Sequence of chain 48.A:
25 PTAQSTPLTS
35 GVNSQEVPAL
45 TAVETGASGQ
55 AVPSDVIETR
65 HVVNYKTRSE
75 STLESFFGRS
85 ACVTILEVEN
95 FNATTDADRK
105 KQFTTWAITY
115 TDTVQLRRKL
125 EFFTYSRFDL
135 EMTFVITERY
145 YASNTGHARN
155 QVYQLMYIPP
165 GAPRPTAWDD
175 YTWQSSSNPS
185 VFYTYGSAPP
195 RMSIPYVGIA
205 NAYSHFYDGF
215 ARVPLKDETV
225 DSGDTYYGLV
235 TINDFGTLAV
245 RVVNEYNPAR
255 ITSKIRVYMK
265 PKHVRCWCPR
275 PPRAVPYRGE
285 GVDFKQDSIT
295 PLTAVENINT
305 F

Binding-site contacts:
Ligand atom C8 contacts residue ALA146 of chain 49.A at 4.4 Å (hydrophobic).
Ligand atom O1B contacts residue SER147 of chain 49.A at 2.7 Å (h-bond).
Ligand atom C3 contacts residue PRO252 of chain 48.A at 4.4 Å (hydrophobic).
Ligand atom C5 contacts residue TYR145 of chain 49.A at 3.3 Å (hydrophobic).
Ligand atom C10 contacts residue TYR250 of chain 48.A at 2.8 Å (hydrophobic).
Ligand atom O1A contacts residue ALA146 of chain 49.A at 3.2 Å.
Ligand atom C4 contacts residue TYR250 of chain 48.A at 4.2 Å (hydrophobic).
Ligand atom C1 contacts residue SER147 of chain 49.A at 3.6 Å.
Ligand atom O1A contacts residue SER147 of chain 49.A at 3.1 Å (h-bond).
Ligand atom O10 contacts residue ASN96 of chain 48.A at 4.2 Å.
Ligand atom O1B contacts residue ALA146 of chain 49.A at 4.3 Å.
Ligand atom C11 contacts residue TYR145 of chain 49.A at 3.7 Å (hydrophobic).
Ligand atom O10 contacts residue TYR250 of chain 48.A at 2.2 Å (h-bond).
Ligand atom N5 contacts residue TYR250 of chain 48.A at 3.8 Å.
Ligand atom C1 contacts residue ALA146 of chain 49.A at 4.0 Å (hydrophobic).
Ligand atom C10 contacts residue TYR145 of chain 49.A at 3.6 Å (hydrophobic).
Ligand atom O4 contacts residue TYR145 of chain 49.A at 4.2 Å.
Ligand atom O4 contacts residue TYR250 of chain 48.A at 3.0 Å.
Ligand atom C11 contacts residue ARG143 of chain 49.A at 3.9 Å.
Ligand atom O1B contacts residue PRO252 of chain 48.A at 3.4 Å.
Ligand atom O4 contacts residue ASN251 of chain 48.A at 4.3 Å.
Ligand atom N5 contacts residue TYR145 of chain 49.A at 2.6 Å (h-bond).
Ligand atom C11 contacts residue TYR250 of chain 48.A at 3.0 Å (hydrophobic).
Ligand atom O9 contacts residue ALA146 of chain 49.A at 3.3 Å.
Ligand atom C9 contacts residue ALA146 of chain 49.A at 4.4 Å (hydrophobic).
Ligand atom C6 contacts residue ALA146 of chain 49.A at 4.3 Å (hydrophobic).
Ligand atom C4 contacts residue PRO252 of chain 48.A at 4.3 Å (hydrophobic).
Ligand atom C7 contacts residue TYR145 of chain 49.A at 3.9 Å (hydrophobic).
Ligand atom C4 contacts residue TYR145 of chain 49.A at 3.6 Å (hydrophobic).
Ligand atom C6 contacts residue TYR145 of chain 49.A at 3.4 Å (hydrophobic).
Ligand atom O4 contacts residue PRO252 of chain 48.A at 4.0 Å.
Ligand atom C5 contacts residue TYR250 of chain 48.A at 4.3 Å (hydrophobic).
Ligand atom C8 contacts residue TYR145 of chain 49.A at 4.2 Å (hydrophobic).
Ligand atom C1 contacts residue PRO252 of chain 48.A at 4.1 Å (hydrophobic).
Ligand atom O8 contacts residue TYR145 of chain 49.A at 4.2 Å.

This small molecule binds to this protein.
Small molecule (SMILES): CC(=O)N[C@H]1[C@H]([C@H](O)[C@H](O)CO)O[C@@](O)(C(=O)O)C[C@@H]1O

Sequence of chain 49.A:
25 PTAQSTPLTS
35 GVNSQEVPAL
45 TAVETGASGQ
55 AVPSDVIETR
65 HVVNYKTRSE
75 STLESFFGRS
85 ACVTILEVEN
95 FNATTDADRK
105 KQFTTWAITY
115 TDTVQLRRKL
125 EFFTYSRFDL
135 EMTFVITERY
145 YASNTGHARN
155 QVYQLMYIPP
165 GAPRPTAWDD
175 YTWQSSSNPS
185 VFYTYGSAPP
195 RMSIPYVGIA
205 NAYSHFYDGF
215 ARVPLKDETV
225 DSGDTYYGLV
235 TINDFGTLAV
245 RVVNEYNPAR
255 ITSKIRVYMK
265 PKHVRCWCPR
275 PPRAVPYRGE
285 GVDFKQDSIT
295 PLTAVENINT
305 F